A protein and the small-molecule ligand that binds it are described below.
Small molecule (SMILES): CC(=O)N[C@@H]1[C@@H](O)[C@H](O)[C@@H](CO)O[C@H]1O

Sequence of chain 1.D:
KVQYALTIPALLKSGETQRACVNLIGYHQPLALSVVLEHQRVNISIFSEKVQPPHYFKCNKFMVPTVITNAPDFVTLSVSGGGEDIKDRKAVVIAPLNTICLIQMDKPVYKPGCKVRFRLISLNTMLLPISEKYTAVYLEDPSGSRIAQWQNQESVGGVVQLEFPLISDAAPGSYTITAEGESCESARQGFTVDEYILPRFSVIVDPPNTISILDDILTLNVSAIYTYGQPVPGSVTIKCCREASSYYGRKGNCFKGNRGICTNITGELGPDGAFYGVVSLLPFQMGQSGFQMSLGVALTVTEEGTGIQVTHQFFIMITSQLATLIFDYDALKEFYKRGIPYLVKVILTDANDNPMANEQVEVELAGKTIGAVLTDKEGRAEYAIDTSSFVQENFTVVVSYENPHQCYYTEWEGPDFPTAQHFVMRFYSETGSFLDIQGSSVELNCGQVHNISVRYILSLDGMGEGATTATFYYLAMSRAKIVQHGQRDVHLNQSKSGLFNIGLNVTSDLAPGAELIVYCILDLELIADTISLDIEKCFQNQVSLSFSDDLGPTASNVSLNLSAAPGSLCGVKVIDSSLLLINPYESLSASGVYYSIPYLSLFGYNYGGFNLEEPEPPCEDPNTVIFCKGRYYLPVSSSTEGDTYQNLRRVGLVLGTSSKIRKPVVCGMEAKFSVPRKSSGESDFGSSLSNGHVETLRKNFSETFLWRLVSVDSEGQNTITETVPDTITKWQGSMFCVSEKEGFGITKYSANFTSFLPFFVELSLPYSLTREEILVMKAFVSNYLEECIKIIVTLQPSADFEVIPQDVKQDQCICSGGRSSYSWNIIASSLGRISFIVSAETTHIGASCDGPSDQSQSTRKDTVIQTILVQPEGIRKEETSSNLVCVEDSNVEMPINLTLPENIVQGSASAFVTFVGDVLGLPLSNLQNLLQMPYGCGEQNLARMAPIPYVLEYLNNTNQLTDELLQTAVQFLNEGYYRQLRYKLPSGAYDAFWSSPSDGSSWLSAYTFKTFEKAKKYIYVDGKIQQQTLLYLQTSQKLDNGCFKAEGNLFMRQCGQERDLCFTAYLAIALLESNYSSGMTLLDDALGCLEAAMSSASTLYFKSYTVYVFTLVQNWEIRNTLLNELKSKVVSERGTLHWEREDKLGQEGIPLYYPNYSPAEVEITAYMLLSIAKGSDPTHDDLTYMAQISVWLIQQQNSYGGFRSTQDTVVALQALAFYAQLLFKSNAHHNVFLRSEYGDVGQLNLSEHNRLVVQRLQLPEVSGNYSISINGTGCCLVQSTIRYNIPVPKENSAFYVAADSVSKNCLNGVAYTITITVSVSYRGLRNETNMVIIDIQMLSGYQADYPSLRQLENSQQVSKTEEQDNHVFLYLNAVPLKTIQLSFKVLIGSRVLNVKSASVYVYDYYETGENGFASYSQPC

Binding-site contacts:
Ligand atom C7 contacts residue ASN1096 of chain 1.D at 3.3 Å.
Ligand atom N2 contacts residue ASN1096 of chain 1.D at 2.9 Å (h-bond).
Ligand atom O7 contacts residue ASN1096 of chain 1.D at 3.7 Å.
Ligand atom C5 contacts residue ASN1096 of chain 1.D at 3.7 Å.
Ligand atom C8 contacts residue TYR1097 of chain 1.D at 4.3 Å (hydrophobic).
Ligand atom C4 contacts residue ASN1096 of chain 1.D at 4.3 Å.
Ligand atom C8 contacts residue ASN1096 of chain 1.D at 3.3 Å.
Ligand atom C8 contacts residue SER1098 of chain 1.D at 3.6 Å.
Ligand atom C2 contacts residue ASN1096 of chain 1.D at 2.5 Å.
Ligand atom O5 contacts residue ASN1096 of chain 1.D at 2.4 Å (h-bond).
Ligand atom C1 contacts residue ASN1096 of chain 1.D at 1.4 Å.
Ligand atom C3 contacts residue ASN1096 of chain 1.D at 3.8 Å.